Binding-site contacts:
Ligand atom O4 contacts residue ASN37 of chain 1.A at 3.5 Å.
Ligand atom C10 contacts residue LEU93 of chain 1.A at 3.9 Å (hydrophobic).
Ligand atom C14 contacts residue LYS44 of chain 1.A at 3.4 Å.
Ligand atom C3 contacts residue ASP79 of chain 1.A at 3.4 Å.
Ligand atom O2 contacts residue MET84 of chain 1.A at 3.4 Å.
Ligand atom C1 contacts residue THR171 of chain 1.A at 3.7 Å.
Ligand atom C4 contacts residue ASN37 of chain 1.A at 4.0 Å.
Ligand atom C2 contacts residue THR171 of chain 1.A at 4.0 Å.
Ligand atom C16 contacts residue LYS44 of chain 1.A at 3.9 Å.
Ligand atom CL1 contacts residue ASN37 of chain 1.A at 3.5 Å.
Ligand atom O2 contacts residue GLY83 of chain 1.A at 3.9 Å.
Ligand atom C7 contacts residue MET84 of chain 1.A at 4.0 Å (hydrophobic).
Ligand atom C3 contacts residue ASN37 of chain 1.A at 4.0 Å.
Ligand atom C17 contacts residue ILE82 of chain 1.A at 3.5 Å (hydrophobic).
Ligand atom C15 contacts residue LYS44 of chain 1.A at 3.7 Å.
Ligand atom O5 contacts residue ASN37 of chain 1.A at 3.9 Å.
Ligand atom C17 contacts residue GLY83 of chain 1.A at 3.5 Å.
Ligand atom C4 contacts residue THR171 of chain 1.A at 4.0 Å.
Ligand atom C5 contacts residue LEU173 of chain 1.A at 3.7 Å (hydrophobic).
Ligand atom C1 contacts residue MET84 of chain 1.A at 3.9 Å (hydrophobic).
Ligand atom C1 contacts residue ALA41 of chain 1.A at 4.0 Å (hydrophobic).
Ligand atom C13 contacts residue LYS44 of chain 1.A at 3.7 Å.
Ligand atom O4 contacts residue LEU173 of chain 1.A at 3.3 Å.
Ligand atom C11 contacts residue ASN92 of chain 1.A at 3.6 Å.
Ligand atom C17 contacts residue ALA41 of chain 1.A at 3.7 Å (hydrophobic).
Ligand atom O3 contacts residue ALA41 of chain 1.A at 3.2 Å.
Ligand atom C4 contacts residue ALA38 of chain 1.A at 4.0 Å (hydrophobic).
Ligand atom C4 contacts residue ASP79 of chain 1.A at 3.4 Å.
Ligand atom CL1 contacts residue PHE124 of chain 1.A at 3.1 Å.
Ligand atom O3 contacts residue THR171 of chain 1.A at 3.5 Å.
Ligand atom O3 contacts residue ASP79 of chain 1.A at 2.5 Å (salt-bridge).
Ligand atom O2 contacts residue THR171 of chain 1.A at 2.7 Å (h-bond).
Ligand atom C10 contacts residue ASN92 of chain 1.A at 3.9 Å.
Ligand atom O4 contacts residue LEU34 of chain 1.A at 4.0 Å.
Ligand atom C5 contacts residue ASN37 of chain 1.A at 3.5 Å.
Ligand atom C8 contacts residue MET84 of chain 1.A at 3.5 Å (hydrophobic).
Ligand atom N1 contacts residue ALA41 of chain 1.A at 3.7 Å.
Ligand atom C6 contacts residue ASN37 of chain 1.A at 3.9 Å.
Ligand atom C16 contacts residue ILE82 of chain 1.A at 3.5 Å (hydrophobic).
Ligand atom C3 contacts residue THR171 of chain 1.A at 3.7 Å.

The small molecule below binds the protein below.
Small molecule (SMILES): O=C1CCCCC=CCCNC(=O)c2c(O)cc(O)c(Cl)c2C1

Sequence of chain 1.A:
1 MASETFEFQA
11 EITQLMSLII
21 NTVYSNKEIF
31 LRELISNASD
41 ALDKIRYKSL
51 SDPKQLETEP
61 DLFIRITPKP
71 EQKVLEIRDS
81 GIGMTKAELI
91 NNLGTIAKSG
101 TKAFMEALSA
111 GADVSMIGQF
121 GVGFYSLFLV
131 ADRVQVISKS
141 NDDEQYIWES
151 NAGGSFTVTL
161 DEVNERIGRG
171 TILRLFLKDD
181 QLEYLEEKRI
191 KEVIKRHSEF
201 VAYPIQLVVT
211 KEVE